A protein and the small-molecule ligand that binds it are described below.
Small molecule (SMILES): CC(=O)N[C@H]1[C@H](O[C@H]2[C@H](O)[C@@H](NC(C)=O)CO[C@@H]2CO)O[C@H](CO)[C@@H](O)[C@@H]1O

Sequence of chain 1.B:
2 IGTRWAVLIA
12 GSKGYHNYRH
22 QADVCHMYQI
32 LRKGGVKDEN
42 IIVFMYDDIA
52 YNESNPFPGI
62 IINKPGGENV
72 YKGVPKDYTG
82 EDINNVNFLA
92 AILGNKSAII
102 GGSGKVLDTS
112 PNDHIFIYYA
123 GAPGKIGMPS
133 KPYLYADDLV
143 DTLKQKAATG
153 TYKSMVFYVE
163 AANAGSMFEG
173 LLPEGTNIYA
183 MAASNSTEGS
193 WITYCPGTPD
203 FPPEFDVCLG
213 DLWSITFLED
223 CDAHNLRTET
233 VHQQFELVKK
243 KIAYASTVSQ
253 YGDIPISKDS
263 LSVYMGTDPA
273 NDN

Binding-site contacts:
Ligand atom C8 contacts residue TYR52 of chain 1.B at 3.6 Å (hydrophobic).
Ligand atom C7 contacts residue ASP49 of chain 1.B at 4.2 Å.
Ligand atom C5 contacts residue ASN53 of chain 1.B at 3.6 Å.
Ligand atom O7 contacts residue ASP48 of chain 1.B at 4.3 Å.
Ligand atom C4 contacts residue ASN53 of chain 1.B at 4.2 Å.
Ligand atom O7 contacts residue ASN53 of chain 1.B at 3.3 Å (h-bond).
Ligand atom O6 contacts residue GLY15 of chain 1.B at 3.9 Å.
Ligand atom O7 contacts residue ASP49 of chain 1.B at 3.3 Å (salt-bridge).
Ligand atom C6 contacts residue GLY15 of chain 1.B at 4.0 Å.
Ligand atom O5 contacts residue ASN53 of chain 1.B at 2.3 Å (h-bond).
Ligand atom C1 contacts residue ASP49 of chain 1.B at 3.8 Å.
Ligand atom O6 contacts residue TYR16 of chain 1.B at 3.1 Å (h-bond).
Ligand atom N2 contacts residue ASN53 of chain 1.B at 2.8 Å (h-bond).
Ligand atom O5 contacts residue TYR16 of chain 1.B at 4.1 Å.
Ligand atom C7 contacts residue TYR52 of chain 1.B at 4.1 Å (hydrophobic).
Ligand atom C6 contacts residue TYR16 of chain 1.B at 3.7 Å (hydrophobic).
Ligand atom C2 contacts residue ASP49 of chain 1.B at 4.1 Å.
Ligand atom O5 contacts residue ASP49 of chain 1.B at 3.9 Å.
Ligand atom C2 contacts residue ASN53 of chain 1.B at 2.4 Å.
Ligand atom C3 contacts residue ASN53 of chain 1.B at 3.7 Å.
Ligand atom O7 contacts residue TYR52 of chain 1.B at 4.3 Å.
Ligand atom C1 contacts residue ASN53 of chain 1.B at 1.4 Å.
Ligand atom C7 contacts residue ASN53 of chain 1.B at 3.3 Å.